Sequence of chain 1.A:
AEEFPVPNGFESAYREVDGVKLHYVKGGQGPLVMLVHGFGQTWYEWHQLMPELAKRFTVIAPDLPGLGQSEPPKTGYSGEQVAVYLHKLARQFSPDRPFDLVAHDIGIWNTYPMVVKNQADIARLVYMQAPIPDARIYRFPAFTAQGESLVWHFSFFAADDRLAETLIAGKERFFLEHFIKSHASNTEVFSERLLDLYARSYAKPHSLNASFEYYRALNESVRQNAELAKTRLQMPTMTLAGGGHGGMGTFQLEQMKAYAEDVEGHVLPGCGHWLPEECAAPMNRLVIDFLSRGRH

A protein and the small-molecule ligand that binds it are described below.
Small molecule (SMILES): CCCC[C@@H](O)CO

Binding-site contacts:
Ligand atom O2 contacts residue PHE154 of chain 1.A at 3.5 Å.
Ligand atom C2 contacts residue HIS183 of chain 1.A at 3.7 Å.
Ligand atom C2 contacts residue LEU150 of chain 1.A at 4.0 Å (hydrophobic).
Ligand atom C2 contacts residue HIS153 of chain 1.A at 4.0 Å.
Ligand atom C3 contacts residue HIS273 of chain 1.A at 3.5 Å.
Ligand atom C4 contacts residue HIS273 of chain 1.A at 3.4 Å.
Ligand atom C1 contacts residue LEU150 of chain 1.A at 4.2 Å (hydrophobic).
Ligand atom C5 contacts residue HIS153 of chain 1.A at 4.3 Å.
Ligand atom C6 contacts residue TRP109 of chain 1.A at 4.4 Å (hydrophobic).
Ligand atom C6 contacts residue HIS153 of chain 1.A at 3.9 Å.
Ligand atom C6 contacts residue TYR215 of chain 1.A at 3.5 Å (hydrophobic).
Ligand atom C1 contacts residue GLY246 of chain 1.A at 4.1 Å.
Ligand atom C1 contacts residue HIS273 of chain 1.A at 3.8 Å.
Ligand atom C1 contacts residue HIS183 of chain 1.A at 4.1 Å.
Ligand atom C2 contacts residue ASP105 of chain 1.A at 4.4 Å.
Ligand atom C6 contacts residue PHE154 of chain 1.A at 4.3 Å (hydrophobic).
Ligand atom C4 contacts residue PHE179 of chain 1.A at 4.3 Å (hydrophobic).
Ligand atom C2 contacts residue HIS273 of chain 1.A at 3.7 Å.
Ligand atom C1 contacts residue MET248 of chain 1.A at 4.1 Å (hydrophobic).
Ligand atom C6 contacts residue ASP105 of chain 1.A at 2.4 Å.
Ligand atom C3 contacts residue HIS153 of chain 1.A at 3.9 Å.
Ligand atom C5 contacts residue TYR215 of chain 1.A at 3.9 Å (hydrophobic).
Ligand atom O2 contacts residue ASP105 of chain 1.A at 3.6 Å.
Ligand atom C4 contacts residue ASP105 of chain 1.A at 2.4 Å.
Ligand atom C1 contacts residue GLN129 of chain 1.A at 4.3 Å.
Ligand atom C4 contacts residue HIS153 of chain 1.A at 3.8 Å.
Ligand atom C5 contacts residue ASP105 of chain 1.A at 1.4 Å.
Ligand atom O2 contacts residue HIS153 of chain 1.A at 2.8 Å (h-bond).
Ligand atom C3 contacts residue ASP105 of chain 1.A at 3.1 Å.
Ligand atom O2 contacts residue TYR215 of chain 1.A at 2.6 Å (h-bond).
Ligand atom O2 contacts residue ILE106 of chain 1.A at 4.2 Å.
Ligand atom C6 contacts residue ILE106 of chain 1.A at 4.0 Å (hydrophobic).
Ligand atom O2 contacts residue TRP109 of chain 1.A at 4.3 Å.
Ligand atom C5 contacts residue HIS273 of chain 1.A at 3.8 Å.